Sequence of chain 1.B:
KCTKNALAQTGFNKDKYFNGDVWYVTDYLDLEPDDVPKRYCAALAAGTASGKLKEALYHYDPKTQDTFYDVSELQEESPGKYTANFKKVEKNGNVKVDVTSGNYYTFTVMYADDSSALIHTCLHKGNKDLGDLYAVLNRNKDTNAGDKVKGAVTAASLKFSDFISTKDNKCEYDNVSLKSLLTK

This protein binds this small molecule.
Small molecule (SMILES): NCCc1c[nH]cn1

Binding-site contacts:
Ligand atom CG contacts residue HEM1 of chain 1.G at 4.3 Å.
Ligand atom N contacts residue GLU32 of chain 1.B at 3.1 Å (salt-bridge).
Ligand atom CE1 contacts residue HEM1 of chain 1.G at 2.9 Å.
Ligand atom CA contacts residue GLU32 of chain 1.B at 4.3 Å.
Ligand atom CG contacts residue LEU133 of chain 1.B at 4.1 Å (hydrophobic).
Ligand atom CG contacts residue LEU123 of chain 1.B at 3.9 Å (hydrophobic).
Ligand atom CE1 contacts residue THR121 of chain 1.B at 4.5 Å.
Ligand atom CB contacts residue LEU130 of chain 1.B at 3.7 Å (hydrophobic).
Ligand atom ND1 contacts residue LEU123 of chain 1.B at 3.9 Å.
Ligand atom CA contacts residue LEU130 of chain 1.B at 3.9 Å (hydrophobic).
Ligand atom NE2 contacts residue HEM1 of chain 1.G at 2.0 Å.
Ligand atom CB contacts residue LEU123 of chain 1.B at 4.4 Å (hydrophobic).
Ligand atom N contacts residue LEU130 of chain 1.B at 2.9 Å (h-bond).
Ligand atom N contacts residue ASP30 of chain 1.B at 3.0 Å (salt-bridge).
Ligand atom CA contacts residue LEU133 of chain 1.B at 4.2 Å (hydrophobic).
Ligand atom NE2 contacts residue HIS59 of chain 1.B at 4.0 Å.
Ligand atom ND1 contacts residue HEM1 of chain 1.G at 4.1 Å.
Ligand atom CD2 contacts residue LEU123 of chain 1.B at 3.7 Å (hydrophobic).
Ligand atom CE1 contacts residue LEU123 of chain 1.B at 4.2 Å (hydrophobic).
Ligand atom CA contacts residue ASP30 of chain 1.B at 3.3 Å.
Ligand atom CD2 contacts residue HEM1 of chain 1.G at 3.1 Å.
Ligand atom CB contacts residue GLY131 of chain 1.B at 4.0 Å.
Ligand atom CE1 contacts residue LEU133 of chain 1.B at 4.3 Å (hydrophobic).
Ligand atom NE2 contacts residue LEU123 of chain 1.B at 4.0 Å.
Ligand atom ND1 contacts residue LEU133 of chain 1.B at 3.9 Å.
Ligand atom ND1 contacts residue THR121 of chain 1.B at 4.2 Å.